A protein and the small-molecule ligand that binds it are described below.
Small molecule (SMILES): Nc1nc(-c2ccccc2)nc2[nH]nc(Nc3ccc(C(F)(F)F)cc3)c12

Sequence of chain 58.C:
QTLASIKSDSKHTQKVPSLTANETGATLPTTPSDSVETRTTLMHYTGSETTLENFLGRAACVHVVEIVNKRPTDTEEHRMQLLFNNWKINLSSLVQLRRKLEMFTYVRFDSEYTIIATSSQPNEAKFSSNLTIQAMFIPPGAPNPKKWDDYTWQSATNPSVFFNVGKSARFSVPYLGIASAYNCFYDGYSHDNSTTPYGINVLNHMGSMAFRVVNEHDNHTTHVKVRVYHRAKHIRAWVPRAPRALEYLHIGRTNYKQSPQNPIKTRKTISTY

Sequence of chain 58.B:
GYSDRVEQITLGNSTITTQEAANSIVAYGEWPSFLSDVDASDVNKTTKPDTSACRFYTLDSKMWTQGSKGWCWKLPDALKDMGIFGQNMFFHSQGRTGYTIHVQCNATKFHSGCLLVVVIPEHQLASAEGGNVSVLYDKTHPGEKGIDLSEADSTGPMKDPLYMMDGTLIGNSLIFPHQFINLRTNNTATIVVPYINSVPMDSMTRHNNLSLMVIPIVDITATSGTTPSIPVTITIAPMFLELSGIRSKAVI

Binding-site contacts:
Ligand atom F2 contacts residue TYR128 of chain 58.C at 3.4 Å.
Ligand atom N4 contacts residue LEU218 of chain 58.C at 3.0 Å (h-bond).
Ligand atom F3 contacts residue LEU106 of chain 58.C at 3.5 Å.
Ligand atom C13 contacts residue LEU218 of chain 58.C at 3.6 Å (hydrophobic).
Ligand atom C13 contacts residue ASN198 of chain 58.C at 2.6 Å.
Ligand atom N1 contacts residue ASN219 of chain 58.C at 3.9 Å.
Ligand atom C4 contacts residue MET221 of chain 58.C at 3.7 Å (hydrophobic).
Ligand atom C3 contacts residue TYR197 of chain 58.C at 3.8 Å (hydrophobic).
Ligand atom N5 contacts residue TYR197 of chain 58.C at 3.8 Å.
Ligand atom C6 contacts residue ILE104 of chain 58.C at 3.3 Å (hydrophobic).
Ligand atom C1 contacts residue TYR197 of chain 58.C at 3.8 Å (hydrophobic).
Ligand atom F2 contacts residue ILE104 of chain 58.C at 3.4 Å.
Ligand atom C15 contacts residue ALA194 of chain 58.C at 3.5 Å (hydrophobic).
Ligand atom F3 contacts residue ILE104 of chain 58.C at 3.7 Å.
Ligand atom C15 contacts residue SER198 of chain 58.B at 3.6 Å.
Ligand atom C17 contacts residue ASN198 of chain 58.C at 3.7 Å.
Ligand atom N6 contacts residue MET221 of chain 58.C at 3.2 Å.
Ligand atom F3 contacts residue TYR128 of chain 58.C at 3.4 Å.
Ligand atom F2 contacts residue MET221 of chain 58.C at 2.9 Å.
Ligand atom C9 contacts residue ASN198 of chain 58.C at 3.1 Å.
Ligand atom N3 contacts residue ASN198 of chain 58.C at 2.3 Å (h-bond).
Ligand atom C15 contacts residue LEU218 of chain 58.C at 3.8 Å (hydrophobic).
Ligand atom C10 contacts residue LEU218 of chain 58.C at 3.4 Å (hydrophobic).
Ligand atom C18 contacts residue ILE104 of chain 58.C at 3.9 Å (hydrophobic).
Ligand atom N5 contacts residue ASN198 of chain 58.C at 3.0 Å (h-bond).
Ligand atom C6 contacts residue ASN105 of chain 58.C at 3.6 Å.
Ligand atom N6 contacts residue ASN219 of chain 58.C at 3.5 Å.
Ligand atom N3 contacts residue TYR197 of chain 58.C at 3.9 Å.
Ligand atom C6 contacts residue MET221 of chain 58.C at 3.8 Å (hydrophobic).
Ligand atom C15 contacts residue ASN198 of chain 58.C at 2.5 Å.
Ligand atom C12 contacts residue LEU218 of chain 58.C at 3.6 Å (hydrophobic).
Ligand atom N6 contacts residue LEU218 of chain 58.C at 3.4 Å (h-bond).
Ligand atom F1 contacts residue SER126 of chain 58.C at 3.6 Å.
Ligand atom C11 contacts residue LEU218 of chain 58.C at 3.6 Å (hydrophobic).
Ligand atom C13 contacts residue ALA196 of chain 58.C at 3.8 Å (hydrophobic).
Ligand atom C17 contacts residue ALA194 of chain 58.C at 3.6 Å (hydrophobic).
Ligand atom C14 contacts residue LEU218 of chain 58.C at 3.5 Å (hydrophobic).
Ligand atom C4 contacts residue ASN105 of chain 58.C at 3.4 Å.
Ligand atom C2 contacts residue MET221 of chain 58.C at 3.8 Å (hydrophobic).
Ligand atom N2 contacts residue ASN198 of chain 58.C at 3.3 Å (h-bond).

Sequence of chain 35.D:
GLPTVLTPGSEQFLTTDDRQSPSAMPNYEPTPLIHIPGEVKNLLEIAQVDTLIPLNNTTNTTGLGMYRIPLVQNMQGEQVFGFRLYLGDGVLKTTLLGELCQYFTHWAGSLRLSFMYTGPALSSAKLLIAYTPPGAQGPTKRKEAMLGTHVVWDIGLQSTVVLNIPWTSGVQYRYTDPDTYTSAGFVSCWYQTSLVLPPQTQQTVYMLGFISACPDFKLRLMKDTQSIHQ